Sequence of chain 1.E:
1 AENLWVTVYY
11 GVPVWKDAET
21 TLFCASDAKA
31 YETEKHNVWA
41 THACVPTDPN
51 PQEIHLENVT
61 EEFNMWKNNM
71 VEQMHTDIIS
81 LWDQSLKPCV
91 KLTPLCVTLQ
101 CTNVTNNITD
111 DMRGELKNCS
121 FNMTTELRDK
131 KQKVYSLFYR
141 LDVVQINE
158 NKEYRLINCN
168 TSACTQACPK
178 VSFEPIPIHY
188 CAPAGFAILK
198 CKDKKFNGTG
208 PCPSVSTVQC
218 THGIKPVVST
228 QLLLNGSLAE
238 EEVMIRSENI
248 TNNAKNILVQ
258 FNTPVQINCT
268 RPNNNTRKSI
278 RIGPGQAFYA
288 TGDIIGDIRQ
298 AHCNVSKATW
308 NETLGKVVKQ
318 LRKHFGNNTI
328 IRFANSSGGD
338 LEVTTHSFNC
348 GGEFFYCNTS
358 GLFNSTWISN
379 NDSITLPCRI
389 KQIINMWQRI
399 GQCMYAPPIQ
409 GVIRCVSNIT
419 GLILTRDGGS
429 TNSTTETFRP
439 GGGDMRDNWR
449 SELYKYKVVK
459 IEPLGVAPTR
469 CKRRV

Sequence of chain 1.F:
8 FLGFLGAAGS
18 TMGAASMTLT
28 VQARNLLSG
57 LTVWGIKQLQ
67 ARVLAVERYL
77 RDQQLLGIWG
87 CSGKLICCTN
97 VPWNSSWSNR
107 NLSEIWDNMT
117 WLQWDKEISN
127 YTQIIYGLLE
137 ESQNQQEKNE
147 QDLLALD

A small-molecule ligand and the protein it binds are described below.
Small molecule (SMILES): CC(=O)N[C@@H]1[C@@H](O)[C@H](O)[C@@H](CO)O[C@H]1O

Binding-site contacts:
Ligand atom C1 contacts residue ASN58 of chain 1.E at 1.4 Å.
Ligand atom N2 contacts residue GLY16 of chain 1.F at 4.1 Å.
Ligand atom C4 contacts residue ASN58 of chain 1.E at 4.2 Å.
Ligand atom N2 contacts residue ASN58 of chain 1.E at 2.9 Å (h-bond).
Ligand atom C7 contacts residue SER17 of chain 1.F at 4.4 Å.
Ligand atom C7 contacts residue ASN58 of chain 1.E at 3.6 Å.
Ligand atom C8 contacts residue SER17 of chain 1.F at 3.6 Å.
Ligand atom C8 contacts residue GLU57 of chain 1.E at 3.7 Å.
Ligand atom O7 contacts residue ASN58 of chain 1.E at 3.8 Å.
Ligand atom C3 contacts residue ASN58 of chain 1.E at 3.8 Å.
Ligand atom C2 contacts residue ASN58 of chain 1.E at 2.5 Å.
Ligand atom C2 contacts residue GLY16 of chain 1.F at 4.4 Å.
Ligand atom C7 contacts residue GLU57 of chain 1.E at 4.2 Å.
Ligand atom C5 contacts residue ASN58 of chain 1.E at 3.7 Å.
Ligand atom O7 contacts residue GLU57 of chain 1.E at 3.9 Å.
Ligand atom N2 contacts residue SER17 of chain 1.F at 4.2 Å.
Ligand atom O5 contacts residue ASN58 of chain 1.E at 2.4 Å (h-bond).